Binding-site contacts:
Ligand atom C4 contacts residue ASP3 of chain 1.A at 3.4 Å.
Ligand atom C6 contacts residue HIS9 of chain 1.A at 4.0 Å.
Ligand atom C4 contacts residue LEU5 of chain 1.A at 4.2 Å (hydrophobic).
Ligand atom C8 contacts residue SER6 of chain 1.A at 3.7 Å.
Ligand atom N contacts residue ASP3 of chain 1.A at 1.4 Å.
Ligand atom C8 contacts residue PRO7 of chain 1.A at 4.1 Å (hydrophobic).
Ligand atom C8 contacts residue GLU8 of chain 1.A at 3.5 Å.
Ligand atom C1 contacts residue PHE4 of chain 1.A at 4.1 Å (hydrophobic).
Ligand atom C4 contacts residue PHE4 of chain 1.A at 3.8 Å (hydrophobic).
Ligand atom C4 contacts residue SER6 of chain 1.A at 4.0 Å.
Ligand atom C5 contacts residue PHE4 of chain 1.A at 3.6 Å (hydrophobic).
Ligand atom C2 contacts residue ASP3 of chain 1.A at 3.4 Å.
Ligand atom C1 contacts residue ASP3 of chain 1.A at 2.5 Å.
Ligand atom C7 contacts residue HIS9 of chain 1.A at 4.1 Å.
Ligand atom C6 contacts residue SER6 of chain 1.A at 4.4 Å.
Ligand atom N contacts residue SER2 of chain 1.A at 4.1 Å.
Ligand atom C7 contacts residue GLU8 of chain 1.A at 3.7 Å.
Ligand atom C7 contacts residue SER6 of chain 1.A at 3.0 Å.
Ligand atom C8 contacts residue HIS9 of chain 1.A at 3.6 Å.
Ligand atom C3 contacts residue ASP3 of chain 1.A at 3.4 Å.

Sequence of chain 1.A:
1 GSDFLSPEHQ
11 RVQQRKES

A small-molecule ligand and the protein it binds are described below.
Small molecule (SMILES): CCCCCCCCN